Sequence of chain 1.J:
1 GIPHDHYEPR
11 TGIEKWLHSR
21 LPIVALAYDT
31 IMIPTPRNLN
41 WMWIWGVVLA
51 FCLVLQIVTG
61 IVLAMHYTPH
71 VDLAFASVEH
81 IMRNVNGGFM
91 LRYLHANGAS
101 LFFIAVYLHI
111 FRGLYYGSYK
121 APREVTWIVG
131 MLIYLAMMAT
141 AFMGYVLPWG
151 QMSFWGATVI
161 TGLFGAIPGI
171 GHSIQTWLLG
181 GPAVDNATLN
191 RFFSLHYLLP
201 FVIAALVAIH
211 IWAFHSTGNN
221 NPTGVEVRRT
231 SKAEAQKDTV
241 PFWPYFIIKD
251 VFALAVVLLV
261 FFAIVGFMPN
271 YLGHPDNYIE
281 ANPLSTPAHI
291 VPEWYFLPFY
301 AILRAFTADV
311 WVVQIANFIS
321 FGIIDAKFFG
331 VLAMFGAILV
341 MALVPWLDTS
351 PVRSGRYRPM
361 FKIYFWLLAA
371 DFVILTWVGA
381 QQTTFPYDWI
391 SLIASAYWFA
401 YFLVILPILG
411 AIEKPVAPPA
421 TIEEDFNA

The protein below binds the small molecule below.
Small molecule (SMILES): CCCCCC[C@H]1C(=O)O[C@H](C)[C@H](NC(=O)c2cccc(NC=O)c2O)C(=O)O[C@@H](C)[C@@H]1OC(=O)[C@@H](C)CC

Binding-site contacts:
Ligand atom C1 contacts residue TRP43 of chain 1.J at 3.1 Å (hydrophobic).
Ligand atom C2 contacts residue PHE242 of chain 1.J at 3.8 Å (hydrophobic).
Ligand atom C7 contacts residue PHE242 of chain 1.J at 3.5 Å (hydrophobic).
Ligand atom C6 contacts residue HEM1 of chain 1.QA at 3.6 Å.
Ligand atom N2 contacts residue PHE242 of chain 1.J at 3.8 Å.
Ligand atom C2 contacts residue TRP43 of chain 1.J at 3.7 Å (hydrophobic).
Ligand atom N1 contacts residue TRP43 of chain 1.J at 3.2 Å (h-bond).
Ligand atom C3 contacts residue LEU39 of chain 1.J at 3.5 Å (hydrophobic).
Ligand atom C5 contacts residue PHE242 of chain 1.J at 3.5 Å (hydrophobic).
Ligand atom O2 contacts residue PHE242 of chain 1.J at 3.6 Å.
Ligand atom C1 contacts residue ASP250 of chain 1.J at 3.2 Å.
Ligand atom C11 contacts residue PHE242 of chain 1.J at 3.8 Å (hydrophobic).
Ligand atom O9 contacts residue ILE211 of chain 1.J at 3.0 Å.
Ligand atom C4 contacts residue PHE242 of chain 1.J at 3.8 Å (hydrophobic).
Ligand atom C28 contacts residue VAL54 of chain 1.J at 3.7 Å (hydrophobic).
Ligand atom C15 contacts residue ALA50 of chain 1.J at 3.5 Å (hydrophobic).
Ligand atom C17 contacts residue HEM1 of chain 1.QA at 3.2 Å.
Ligand atom C5 contacts residue ASN219 of chain 1.J at 3.8 Å.
Ligand atom C5 contacts residue HEM1 of chain 1.QA at 3.6 Å.
Ligand atom C7 contacts residue HEM1 of chain 1.QA at 3.8 Å.
Ligand atom O1 contacts residue LEU39 of chain 1.J at 3.8 Å.
Ligand atom O1 contacts residue PHE246 of chain 1.J at 3.7 Å.
Ligand atom C14 contacts residue ILE211 of chain 1.J at 3.0 Å (hydrophobic).
Ligand atom C24 contacts residue VAL207 of chain 1.J at 3.8 Å (hydrophobic).
Ligand atom O1 contacts residue TRP43 of chain 1.J at 3.4 Å (h-bond).
Ligand atom O9 contacts residue VAL207 of chain 1.J at 3.6 Å.
Ligand atom C16 contacts residue ALA50 of chain 1.J at 3.1 Å (hydrophobic).
Ligand atom C23 contacts residue ALA27 of chain 1.J at 3.2 Å (hydrophobic).
Ligand atom C7 contacts residue ASP250 of chain 1.J at 3.6 Å.
Ligand atom N1 contacts residue ASP250 of chain 1.J at 2.8 Å (salt-bridge).
Ligand atom C1 contacts residue ILE44 of chain 1.J at 3.5 Å (hydrophobic).
Ligand atom C8 contacts residue PHE242 of chain 1.J at 3.6 Å (hydrophobic).
Ligand atom C24 contacts residue ILE211 of chain 1.J at 3.8 Å (hydrophobic).
Ligand atom O7 contacts residue HEM1 of chain 1.QA at 2.6 Å.
Ligand atom O5 contacts residue ILE211 of chain 1.J at 3.8 Å.
Ligand atom O2 contacts residue ASP250 of chain 1.J at 2.7 Å (salt-bridge).
Ligand atom O7 contacts residue VAL47 of chain 1.J at 3.6 Å.
Ligand atom O3 contacts residue PHE214 of chain 1.J at 3.6 Å.
Ligand atom O6 contacts residue ILE211 of chain 1.J at 3.6 Å.
Ligand atom C6 contacts residue PHE242 of chain 1.J at 3.3 Å (hydrophobic).